Sequence of chain 1.B:
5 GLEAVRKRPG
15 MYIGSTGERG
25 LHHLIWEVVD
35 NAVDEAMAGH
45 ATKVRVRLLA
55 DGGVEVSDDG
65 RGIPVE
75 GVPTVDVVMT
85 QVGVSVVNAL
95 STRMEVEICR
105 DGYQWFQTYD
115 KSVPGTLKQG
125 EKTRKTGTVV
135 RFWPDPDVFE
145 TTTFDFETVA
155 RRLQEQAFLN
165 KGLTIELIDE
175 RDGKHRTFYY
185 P

Binding-site contacts:
Ligand atom N2 contacts residue PRO68 of chain 1.B at 3.6 Å.
Ligand atom F1 contacts residue VAL88 of chain 1.B at 3.4 Å.
Ligand atom C3 contacts residue GLU39 of chain 1.B at 3.4 Å.
Ligand atom C14 contacts residue THR132 of chain 1.B at 3.7 Å.
Ligand atom F1 contacts residue MET83 of chain 1.B at 3.5 Å.
Ligand atom C20 contacts residue ASN35 of chain 1.B at 3.2 Å.
Ligand atom N3 contacts residue THR132 of chain 1.B at 3.8 Å.
Ligand atom N6 contacts residue ILE67 of chain 1.B at 3.8 Å.
Ligand atom N5 contacts residue ALA36 of chain 1.B at 3.6 Å.
Ligand atom N4 contacts residue THR132 of chain 1.B at 3.6 Å.
Ligand atom C5 contacts residue ARG65 of chain 1.B at 3.7 Å.
Ligand atom C19 contacts residue ASN35 of chain 1.B at 3.3 Å.
Ligand atom C5 contacts residue ARG104 of chain 1.B at 3.7 Å.
Ligand atom N4 contacts residue ASP62 of chain 1.B at 2.8 Å (salt-bridge).
Ligand atom C4 contacts residue GLY66 of chain 1.B at 3.7 Å.
Ligand atom N1 contacts residue ARG65 of chain 1.B at 3.2 Å (salt-bridge).
Ligand atom C9 contacts residue ASN35 of chain 1.B at 3.7 Å.
Ligand atom C5 contacts residue PRO68 of chain 1.B at 3.7 Å (hydrophobic).
Ligand atom C15 contacts residue ALA36 of chain 1.B at 3.8 Å (hydrophobic).
Ligand atom C3 contacts residue ARG65 of chain 1.B at 3.1 Å.
Ligand atom C17 contacts residue VAL82 of chain 1.B at 3.6 Å (hydrophobic).
Ligand atom C5 contacts residue GLY66 of chain 1.B at 3.2 Å.
Ligand atom O1 contacts residue GLU39 of chain 1.B at 3.3 Å.
Ligand atom C2 contacts residue ARG65 of chain 1.B at 3.7 Å.
Ligand atom N3 contacts residue GLU39 of chain 1.B at 3.2 Å.
Ligand atom C8 contacts residue ILE67 of chain 1.B at 3.4 Å (hydrophobic).
Ligand atom C10 contacts residue ASN35 of chain 1.B at 3.5 Å.
Ligand atom C14 contacts residue ASP62 of chain 1.B at 3.6 Å.
Ligand atom C15 contacts residue VAL60 of chain 1.B at 3.3 Å (hydrophobic).
Ligand atom C12 contacts residue VAL134 of chain 1.B at 3.6 Å (hydrophobic).
Ligand atom O1 contacts residue GLY66 of chain 1.B at 3.4 Å (h-bond).
Ligand atom C13 contacts residue ASP62 of chain 1.B at 3.7 Å.
Ligand atom C7 contacts residue THR132 of chain 1.B at 3.7 Å.
Ligand atom N5 contacts residue ASP62 of chain 1.B at 2.9 Å (salt-bridge).
Ligand atom C4 contacts residue GLU39 of chain 1.B at 3.6 Å.
Ligand atom C4 contacts residue ARG65 of chain 1.B at 3.6 Å.
Ligand atom C13 contacts residue THR132 of chain 1.B at 3.7 Å.
Ligand atom C11 contacts residue ASN35 of chain 1.B at 3.5 Å.
Ligand atom C6 contacts residue GLU39 of chain 1.B at 3.6 Å.
Ligand atom C16 contacts residue ILE67 of chain 1.B at 3.4 Å (hydrophobic).

This protein binds this small molecule.
Small molecule (SMILES): CNc1cc(F)cc2c1[nH]c1nc(Oc3cnc(C)nc3)nc(N3C[C@@H]4C(N)[C@@H]4C3)c12